Sequence of chain 1.A:
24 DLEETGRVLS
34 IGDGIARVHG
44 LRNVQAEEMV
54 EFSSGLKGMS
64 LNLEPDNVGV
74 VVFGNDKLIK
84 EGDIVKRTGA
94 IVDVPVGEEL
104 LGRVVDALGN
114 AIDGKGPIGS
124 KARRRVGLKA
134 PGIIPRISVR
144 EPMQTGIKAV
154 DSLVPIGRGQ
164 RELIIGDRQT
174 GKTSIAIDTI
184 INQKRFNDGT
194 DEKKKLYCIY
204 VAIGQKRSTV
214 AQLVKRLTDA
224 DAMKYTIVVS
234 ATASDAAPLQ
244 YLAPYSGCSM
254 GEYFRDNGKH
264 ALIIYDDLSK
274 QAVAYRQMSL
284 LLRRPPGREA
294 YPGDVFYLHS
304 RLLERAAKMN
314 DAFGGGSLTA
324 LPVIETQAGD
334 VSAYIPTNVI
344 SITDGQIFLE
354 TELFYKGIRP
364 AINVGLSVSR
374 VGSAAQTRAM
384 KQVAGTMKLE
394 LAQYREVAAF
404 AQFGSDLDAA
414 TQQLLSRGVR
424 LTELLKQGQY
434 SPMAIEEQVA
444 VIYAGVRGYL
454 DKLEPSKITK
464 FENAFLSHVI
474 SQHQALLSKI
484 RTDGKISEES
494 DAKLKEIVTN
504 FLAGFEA

Binding-site contacts:
Ligand atom O2B contacts residue MG1 of chain 1.P at 2.2 Å.
Ligand atom PG contacts residue MG1 of chain 1.P at 3.4 Å.
Ligand atom PB contacts residue LYS175 of chain 1.A at 3.4 Å.
Ligand atom O2A contacts residue SER177 of chain 1.A at 2.5 Å (h-bond).
Ligand atom C2 contacts residue TYR372 of chain 1.D at 3.6 Å (hydrophobic).
Ligand atom O3A contacts residue LYS175 of chain 1.A at 3.1 Å (salt-bridge).
Ligand atom O1B contacts residue LYS175 of chain 1.A at 3.0 Å (salt-bridge).
Ligand atom C4 contacts residue GLN432 of chain 1.A at 3.5 Å.
Ligand atom PB contacts residue GLY174 of chain 1.A at 3.7 Å.
Ligand atom O2B contacts residue THR176 of chain 1.A at 2.9 Å (h-bond).
Ligand atom N6 contacts residue GLN430 of chain 1.A at 2.8 Å (h-bond).
Ligand atom O1B contacts residue THR173 of chain 1.A at 3.1 Å (h-bond).
Ligand atom O4' contacts residue PHE357 of chain 1.A at 3.3 Å.
Ligand atom O5' contacts residue SER177 of chain 1.A at 3.5 Å (h-bond).
Ligand atom N7 contacts residue SER177 of chain 1.A at 3.6 Å.
Ligand atom O1B contacts residue GLY174 of chain 1.A at 3.3 Å (h-bond).
Ligand atom PA contacts residue GLY174 of chain 1.A at 3.7 Å.
Ligand atom PB contacts residue MG1 of chain 1.P at 3.4 Å.
Ligand atom C8 contacts residue GLN432 of chain 1.A at 3.7 Å.
Ligand atom C8 contacts residue SER177 of chain 1.A at 3.2 Å.
Ligand atom PA contacts residue SER177 of chain 1.A at 3.6 Å.
Ligand atom N3B contacts residue GLN172 of chain 1.A at 3.2 Å.
Ligand atom N6 contacts residue PRO363 of chain 1.A at 3.7 Å.
Ligand atom O2A contacts residue GLY174 of chain 1.A at 3.5 Å.
Ligand atom O2G contacts residue MG1 of chain 1.P at 2.2 Å.
Ligand atom O3A contacts residue GLY174 of chain 1.A at 2.8 Å (h-bond).
Ligand atom N9 contacts residue GLN432 of chain 1.A at 3.5 Å (h-bond).
Ligand atom N1 contacts residue GLN430 of chain 1.A at 3.7 Å.
Ligand atom N1 contacts residue ARG362 of chain 1.A at 3.7 Å.
Ligand atom C6 contacts residue GLN430 of chain 1.A at 3.7 Å.
Ligand atom O5' contacts residue GLY174 of chain 1.A at 3.5 Å.
Ligand atom O1B contacts residue GLN172 of chain 1.A at 3.2 Å (h-bond).
Ligand atom O2A contacts residue THR176 of chain 1.A at 3.4 Å (h-bond).
Ligand atom N3B contacts residue MG1 of chain 1.P at 3.7 Å.
Ligand atom O3G contacts residue ARG171 of chain 1.A at 3.4 Å.
Ligand atom PG contacts residue GLN172 of chain 1.A at 3.7 Å.
Ligand atom O2B contacts residue LYS175 of chain 1.A at 3.5 Å (salt-bridge).
Ligand atom C2' contacts residue GLN432 of chain 1.A at 3.4 Å.
Ligand atom O2' contacts residue GLN432 of chain 1.A at 2.6 Å (h-bond).
Ligand atom O3G contacts residue GLN172 of chain 1.A at 2.8 Å (h-bond).

A protein and the small-molecule ligand that binds it are described below.
Small molecule (SMILES): Nc1ncnc2c1ncn2[C@@H]1O[C@H](CO[P](=O)(O)O[P](=O)(O)NP(=O)(O)O)[C@@H](O)[C@H]1O

Sequence of chain 1.D:
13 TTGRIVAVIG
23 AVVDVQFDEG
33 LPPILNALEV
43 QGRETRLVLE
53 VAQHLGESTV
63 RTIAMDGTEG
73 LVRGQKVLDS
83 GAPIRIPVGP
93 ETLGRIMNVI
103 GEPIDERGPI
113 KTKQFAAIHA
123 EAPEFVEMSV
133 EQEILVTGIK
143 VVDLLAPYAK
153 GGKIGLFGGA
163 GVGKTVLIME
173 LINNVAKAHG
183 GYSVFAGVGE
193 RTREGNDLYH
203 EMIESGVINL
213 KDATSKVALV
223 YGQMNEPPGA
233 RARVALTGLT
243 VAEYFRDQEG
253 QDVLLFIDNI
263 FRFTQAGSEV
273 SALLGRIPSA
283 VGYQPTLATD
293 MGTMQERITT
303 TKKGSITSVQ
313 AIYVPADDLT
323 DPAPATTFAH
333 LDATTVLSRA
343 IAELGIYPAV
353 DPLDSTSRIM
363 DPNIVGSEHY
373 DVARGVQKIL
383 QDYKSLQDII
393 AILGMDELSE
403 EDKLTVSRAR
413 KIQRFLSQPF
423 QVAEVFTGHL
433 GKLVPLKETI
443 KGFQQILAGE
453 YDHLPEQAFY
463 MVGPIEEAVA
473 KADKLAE